Sequence of chain 1.B:
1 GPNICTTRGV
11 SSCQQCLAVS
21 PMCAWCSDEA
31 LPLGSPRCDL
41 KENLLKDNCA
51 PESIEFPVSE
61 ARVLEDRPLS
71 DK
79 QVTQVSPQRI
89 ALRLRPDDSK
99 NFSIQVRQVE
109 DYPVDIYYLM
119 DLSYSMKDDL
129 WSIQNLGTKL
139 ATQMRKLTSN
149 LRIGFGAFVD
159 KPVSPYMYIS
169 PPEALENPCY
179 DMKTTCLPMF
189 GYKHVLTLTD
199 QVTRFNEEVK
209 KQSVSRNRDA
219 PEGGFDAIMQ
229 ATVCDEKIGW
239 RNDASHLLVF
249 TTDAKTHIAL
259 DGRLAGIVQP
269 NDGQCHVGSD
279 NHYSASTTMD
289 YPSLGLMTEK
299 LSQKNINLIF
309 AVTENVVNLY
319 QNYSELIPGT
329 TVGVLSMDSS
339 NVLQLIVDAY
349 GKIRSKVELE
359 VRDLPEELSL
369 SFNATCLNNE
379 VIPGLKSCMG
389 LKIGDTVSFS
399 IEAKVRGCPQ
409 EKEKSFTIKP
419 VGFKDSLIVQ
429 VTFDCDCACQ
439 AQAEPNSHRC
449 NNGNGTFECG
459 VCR

Binding-site contacts:
Ligand atom O3 contacts residue MET22 of chain 1.B at 4.3 Å.
Ligand atom C7 contacts residue NAG1 of chain 1.S at 4.1 Å.
Ligand atom C8 contacts residue ASN371 of chain 1.B at 4.2 Å.
Ligand atom C3 contacts residue ASN371 of chain 1.B at 3.7 Å.
Ligand atom O3 contacts residue NAG1 of chain 1.S at 4.1 Å.
Ligand atom C4 contacts residue ASN371 of chain 1.B at 4.2 Å.
Ligand atom C8 contacts residue ILE399 of chain 1.B at 4.0 Å (hydrophobic).
Ligand atom O5 contacts residue VAL379 of chain 1.B at 4.2 Å.
Ligand atom C1 contacts residue ASN371 of chain 1.B at 1.4 Å.
Ligand atom O6 contacts residue GLU400 of chain 1.B at 4.0 Å.
Ligand atom O7 contacts residue ASN371 of chain 1.B at 3.4 Å (h-bond).
Ligand atom C7 contacts residue ASN371 of chain 1.B at 3.2 Å.
Ligand atom N2 contacts residue ASN371 of chain 1.B at 2.7 Å (h-bond).
Ligand atom O5 contacts residue PRO381 of chain 1.B at 4.4 Å.
Ligand atom C8 contacts residue GLU400 of chain 1.B at 3.5 Å.
Ligand atom C2 contacts residue ASN371 of chain 1.B at 2.3 Å.
Ligand atom C2 contacts residue NAG1 of chain 1.S at 4.4 Å.
Ligand atom C7 contacts residue SER398 of chain 1.B at 3.9 Å.
Ligand atom C8 contacts residue SER369 of chain 1.B at 3.7 Å.
Ligand atom C8 contacts residue SER398 of chain 1.B at 3.4 Å.
Ligand atom C5 contacts residue ASN371 of chain 1.B at 3.6 Å.
Ligand atom C1 contacts residue PRO381 of chain 1.B at 4.2 Å (hydrophobic).
Ligand atom C7 contacts residue GLU400 of chain 1.B at 4.3 Å.
Ligand atom N2 contacts residue GLU400 of chain 1.B at 4.4 Å.
Ligand atom O7 contacts residue SER398 of chain 1.B at 2.9 Å (h-bond).
Ligand atom O5 contacts residue ASN371 of chain 1.B at 2.3 Å (h-bond).
Ligand atom O7 contacts residue NAG1 of chain 1.S at 3.1 Å (h-bond).

The small molecule below binds the protein below.
Small molecule (SMILES): CC(=O)N[C@H]1[C@H](O[C@H]2[C@H](O)[C@@H](NC(C)=O)CO[C@@H]2CO)O[C@H](CO)[C@@H](O[C@@H]2O[C@H](CO[C@H]3O[C@H](CO[C@H]4O[C@H](CO)[C@@H](O)[C@H](O)[C@@H]4O)[C@@H](O)[C@H](O[C@H]4O[C@H](CO)[C@@H](O)[C@H](O)[C@@H]4O)[C@@H]3O)[C@@H](O)[C@H](O[C@H]3O[C@H](CO)[C@@H](O)[C@H](O)[C@@H]3O)[C@@H]2O)[C@@H]1O